Binding-site contacts:
Ligand atom OXT contacts residue MET179 of chain 1.A at 3.3 Å.
Ligand atom OXT contacts residue LEU75 of chain 1.A at 4.0 Å.
Ligand atom SD contacts residue HIS88 of chain 1.A at 3.8 Å.
Ligand atom N contacts residue HIS88 of chain 1.A at 3.6 Å (h-bond).
Ligand atom CA contacts residue FE21 of chain 1.B at 3.4 Å.
Ligand atom SD contacts residue TYR157 of chain 1.A at 2.9 Å (h-bond).
Ligand atom O contacts residue MET179 of chain 1.A at 3.3 Å.
Ligand atom CB contacts residue HIS155 of chain 1.A at 3.7 Å.
Ligand atom SG contacts residue VAL142 of chain 1.A at 3.7 Å.
Ligand atom SD contacts residue HIS140 of chain 1.A at 3.2 Å (h-bond).
Ligand atom SG contacts residue HIS86 of chain 1.A at 3.3 Å (h-bond).
Ligand atom SD contacts residue CYS93 of chain 1.A at 3.6 Å.
Ligand atom SD contacts residue FE21 of chain 1.B at 2.3 Å.
Ligand atom C contacts residue TYR157 of chain 1.A at 3.6 Å (hydrophobic).
Ligand atom C contacts residue ARG60 of chain 1.A at 3.9 Å.
Ligand atom SD contacts residue HIS86 of chain 1.A at 4.0 Å.
Ligand atom OXT contacts residue TYR58 of chain 1.A at 3.4 Å (h-bond).
Ligand atom O contacts residue LEU75 of chain 1.A at 4.3 Å.
Ligand atom N contacts residue HIS86 of chain 1.A at 3.3 Å (h-bond).
Ligand atom CB contacts residue FE21 of chain 1.B at 3.6 Å.
Ligand atom CB contacts residue TYR157 of chain 1.A at 3.6 Å (hydrophobic).
Ligand atom CB contacts residue HIS86 of chain 1.A at 3.9 Å.
Ligand atom CA contacts residue HIS86 of chain 1.A at 3.4 Å.
Ligand atom CA contacts residue TYR157 of chain 1.A at 3.4 Å (hydrophobic).
Ligand atom SG contacts residue TYR157 of chain 1.A at 4.1 Å.
Ligand atom O contacts residue TYR157 of chain 1.A at 3.0 Å (h-bond).
Ligand atom SD contacts residue HIS155 of chain 1.A at 3.4 Å.
Ligand atom SG contacts residue HIS140 of chain 1.A at 3.5 Å (h-bond).
Ligand atom O contacts residue ARG60 of chain 1.A at 3.6 Å.
Ligand atom CB contacts residue LEU75 of chain 1.A at 3.6 Å (hydrophobic).
Ligand atom CA contacts residue MET179 of chain 1.A at 4.2 Å (hydrophobic).
Ligand atom N contacts residue TYR157 of chain 1.A at 2.5 Å (h-bond).
Ligand atom SG contacts residue HIS155 of chain 1.A at 3.8 Å.
Ligand atom N contacts residue FE21 of chain 1.B at 2.6 Å.
Ligand atom CB contacts residue TRP77 of chain 1.A at 4.3 Å (hydrophobic).
Ligand atom C contacts residue MET179 of chain 1.A at 3.3 Å (hydrophobic).
Ligand atom OXT contacts residue ARG60 of chain 1.A at 3.3 Å (salt-bridge).
Ligand atom SD contacts residue LEU95 of chain 1.A at 4.0 Å.
Ligand atom C contacts residue LEU75 of chain 1.A at 4.0 Å (hydrophobic).
Ligand atom SG contacts residue FE21 of chain 1.B at 2.6 Å.

Sequence of chain 1.A:
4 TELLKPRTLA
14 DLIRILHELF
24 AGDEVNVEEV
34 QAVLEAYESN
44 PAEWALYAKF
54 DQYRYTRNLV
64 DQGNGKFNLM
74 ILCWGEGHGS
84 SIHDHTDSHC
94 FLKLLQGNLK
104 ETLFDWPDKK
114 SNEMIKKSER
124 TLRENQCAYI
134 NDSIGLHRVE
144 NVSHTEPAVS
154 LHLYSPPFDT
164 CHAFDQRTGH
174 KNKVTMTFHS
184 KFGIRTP

The protein below binds the small molecule below.
Small molecule (SMILES): N[C@@H](CSS)C(=O)O